Sequence of chain 33.H:
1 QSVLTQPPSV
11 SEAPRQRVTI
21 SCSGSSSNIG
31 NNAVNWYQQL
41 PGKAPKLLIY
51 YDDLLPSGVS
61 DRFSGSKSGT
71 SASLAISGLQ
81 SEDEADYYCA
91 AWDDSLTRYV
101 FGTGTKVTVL

Binding-site contacts:
Ligand atom O3 contacts residue LEU96 of chain 33.H at 4.1 Å.
Ligand atom O5 contacts residue MET151 of chain 33.C at 3.8 Å.
Ligand atom C2 contacts residue ASN154 of chain 33.C at 4.0 Å.
Ligand atom N2 contacts residue ASN154 of chain 33.C at 3.9 Å.
Ligand atom O4 contacts residue LEU96 of chain 33.H at 3.2 Å.
Ligand atom C7 contacts residue SER95 of chain 33.H at 3.5 Å.
Ligand atom C2 contacts residue MET151 of chain 33.C at 4.1 Å (hydrophobic).
Ligand atom C3 contacts residue LEU96 of chain 33.H at 4.2 Å (hydrophobic).
Ligand atom C1 contacts residue LEU96 of chain 33.H at 3.9 Å (hydrophobic).
Ligand atom C1 contacts residue MET151 of chain 33.C at 3.6 Å (hydrophobic).
Ligand atom O7 contacts residue GLY150 of chain 33.C at 2.8 Å (h-bond).
Ligand atom C7 contacts residue ASN154 of chain 33.C at 3.4 Å.
Ligand atom C2 contacts residue LEU96 of chain 33.H at 3.6 Å (hydrophobic).
Ligand atom N2 contacts residue LEU96 of chain 33.H at 3.6 Å.
Ligand atom C8 contacts residue ASP94 of chain 33.H at 3.5 Å.
Ligand atom O3 contacts residue SER95 of chain 33.H at 3.2 Å (h-bond).
Ligand atom C7 contacts residue MET151 of chain 33.C at 4.3 Å (hydrophobic).
Ligand atom C8 contacts residue ASN154 of chain 33.C at 4.2 Å.
Ligand atom C1 contacts residue ASN154 of chain 33.C at 3.1 Å.
Ligand atom O5 contacts residue ASN154 of chain 33.C at 4.0 Å.
Ligand atom C8 contacts residue GLY150 of chain 33.C at 3.8 Å.
Ligand atom N2 contacts residue SER95 of chain 33.H at 2.6 Å (h-bond).
Ligand atom C8 contacts residue SER95 of chain 33.H at 3.5 Å.
Ligand atom C2 contacts residue SER95 of chain 33.H at 3.4 Å.
Ligand atom O7 contacts residue ASN154 of chain 33.C at 2.9 Å (h-bond).
Ligand atom C1 contacts residue SER95 of chain 33.H at 3.6 Å.
Ligand atom O5 contacts residue LEU96 of chain 33.H at 4.5 Å.
Ligand atom O7 contacts residue HIS148 of chain 33.C at 4.0 Å.
Ligand atom O7 contacts residue MET151 of chain 33.C at 3.3 Å.
Ligand atom C4 contacts residue LEU96 of chain 33.H at 4.3 Å (hydrophobic).
Ligand atom C3 contacts residue SER95 of chain 33.H at 3.2 Å.
Ligand atom C7 contacts residue GLY150 of chain 33.C at 3.7 Å.

The protein below binds the small molecule below.
Small molecule (SMILES): CC(=O)N[C@H]1[C@H](O[C@H]2[C@H](O)[C@@H](NC(C)=O)CO[C@@H]2CO)O[C@H](CO)[C@@H](O)[C@@H]1O

Sequence of chain 33.C:
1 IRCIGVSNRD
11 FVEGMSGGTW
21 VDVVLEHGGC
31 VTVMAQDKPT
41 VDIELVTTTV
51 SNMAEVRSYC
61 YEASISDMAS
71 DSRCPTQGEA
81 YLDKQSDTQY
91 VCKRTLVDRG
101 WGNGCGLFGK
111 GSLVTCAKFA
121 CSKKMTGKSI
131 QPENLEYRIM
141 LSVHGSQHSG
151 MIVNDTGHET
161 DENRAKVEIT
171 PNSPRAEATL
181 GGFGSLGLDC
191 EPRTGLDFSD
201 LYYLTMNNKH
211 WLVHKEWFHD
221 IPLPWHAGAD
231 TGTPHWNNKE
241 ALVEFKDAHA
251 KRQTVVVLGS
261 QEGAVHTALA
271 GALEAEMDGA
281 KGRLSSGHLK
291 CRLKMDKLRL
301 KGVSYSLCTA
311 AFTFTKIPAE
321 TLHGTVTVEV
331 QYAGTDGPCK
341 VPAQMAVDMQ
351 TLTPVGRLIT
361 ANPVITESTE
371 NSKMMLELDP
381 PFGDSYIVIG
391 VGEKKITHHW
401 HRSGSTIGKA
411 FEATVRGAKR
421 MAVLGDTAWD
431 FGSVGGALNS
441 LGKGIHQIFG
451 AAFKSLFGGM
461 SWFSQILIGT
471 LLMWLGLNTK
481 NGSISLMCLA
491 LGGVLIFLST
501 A